Sequence of chain 1.F:
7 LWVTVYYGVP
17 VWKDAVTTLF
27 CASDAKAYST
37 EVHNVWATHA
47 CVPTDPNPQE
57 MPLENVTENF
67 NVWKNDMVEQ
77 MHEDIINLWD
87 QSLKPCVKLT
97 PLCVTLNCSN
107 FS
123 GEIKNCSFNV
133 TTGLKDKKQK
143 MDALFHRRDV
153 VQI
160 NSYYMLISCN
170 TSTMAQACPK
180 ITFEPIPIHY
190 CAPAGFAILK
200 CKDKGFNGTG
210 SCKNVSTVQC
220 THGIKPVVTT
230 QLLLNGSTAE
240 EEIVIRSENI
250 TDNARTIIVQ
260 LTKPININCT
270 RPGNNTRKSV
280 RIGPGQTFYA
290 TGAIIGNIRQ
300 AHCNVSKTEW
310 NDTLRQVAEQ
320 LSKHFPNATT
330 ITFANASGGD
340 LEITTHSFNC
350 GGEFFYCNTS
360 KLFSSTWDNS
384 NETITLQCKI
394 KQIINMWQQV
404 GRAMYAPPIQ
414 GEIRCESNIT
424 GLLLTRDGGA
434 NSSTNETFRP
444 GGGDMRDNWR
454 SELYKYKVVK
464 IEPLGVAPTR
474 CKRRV

Sequence of chain 1.H:
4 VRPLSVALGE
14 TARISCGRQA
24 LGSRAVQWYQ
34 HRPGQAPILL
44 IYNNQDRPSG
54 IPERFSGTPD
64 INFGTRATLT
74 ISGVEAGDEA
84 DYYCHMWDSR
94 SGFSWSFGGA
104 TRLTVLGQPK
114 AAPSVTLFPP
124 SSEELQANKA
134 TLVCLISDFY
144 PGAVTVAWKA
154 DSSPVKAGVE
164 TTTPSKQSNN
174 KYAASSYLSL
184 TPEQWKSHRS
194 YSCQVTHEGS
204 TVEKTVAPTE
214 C

Binding-site contacts:
Ligand atom O4 contacts residue ASP63 of chain 1.H at 3.7 Å.
Ligand atom C1 contacts residue ASN303 of chain 1.F at 1.4 Å.
Ligand atom C2 contacts residue GLN48 of chain 1.H at 3.8 Å.
Ligand atom O6 contacts residue THR386 of chain 1.F at 3.9 Å.
Ligand atom O4 contacts residue ILE105 of chain 1.G at 3.1 Å (h-bond).
Ligand atom C2 contacts residue VAL108 of chain 1.G at 3.8 Å (hydrophobic).
Ligand atom C2 contacts residue ASN303 of chain 1.F at 2.4 Å.
Ligand atom N2 contacts residue GLY107 of chain 1.G at 3.8 Å.
Ligand atom C3 contacts residue ASN303 of chain 1.F at 3.8 Å.
Ligand atom O2 contacts residue ARG104 of chain 1.G at 3.6 Å (salt-bridge).
Ligand atom C2 contacts residue GLY107 of chain 1.G at 3.2 Å.
Ligand atom N2 contacts residue VAL108 of chain 1.G at 3.7 Å.
Ligand atom C3 contacts residue ASN47 of chain 1.H at 3.7 Å.
Ligand atom O3 contacts residue ASP49 of chain 1.H at 3.6 Å.
Ligand atom O4 contacts residue ARG104 of chain 1.G at 3.4 Å (salt-bridge).
Ligand atom C1 contacts residue ARG104 of chain 1.G at 3.4 Å.
Ligand atom C3 contacts residue GLY107 of chain 1.G at 3.7 Å.
Ligand atom O2 contacts residue GLN48 of chain 1.H at 3.5 Å (h-bond).
Ligand atom O5 contacts residue ASN303 of chain 1.F at 2.4 Å (h-bond).
Ligand atom C6 contacts residue VAL108 of chain 1.G at 3.6 Å (hydrophobic).
Ligand atom C3 contacts residue ILE105 of chain 1.G at 3.5 Å (hydrophobic).
Ligand atom O3 contacts residue ASN47 of chain 1.H at 3.0 Å (h-bond).
Ligand atom O3 contacts residue ASN46 of chain 1.H at 3.3 Å (h-bond).
Ligand atom O4 contacts residue ILE64 of chain 1.H at 3.1 Å (h-bond).
Ligand atom O5 contacts residue ARG104 of chain 1.G at 2.8 Å (salt-bridge).
Ligand atom O3 contacts residue GLY107 of chain 1.G at 3.3 Å (h-bond).
Ligand atom O4 contacts residue ASN46 of chain 1.H at 2.9 Å (h-bond).
Ligand atom O3 contacts residue ASP63 of chain 1.H at 3.8 Å.
Ligand atom C5 contacts residue ARG104 of chain 1.G at 3.7 Å.
Ligand atom C4 contacts residue ARG104 of chain 1.G at 3.8 Å.
Ligand atom C5 contacts residue ILE105 of chain 1.G at 3.3 Å (hydrophobic).
Ligand atom O3 contacts residue GLN48 of chain 1.H at 3.1 Å (h-bond).
Ligand atom O4 contacts residue VAL108 of chain 1.G at 3.8 Å.
Ligand atom C4 contacts residue ILE105 of chain 1.G at 3.4 Å (hydrophobic).
Ligand atom O6 contacts residue ARG104 of chain 1.G at 3.0 Å (salt-bridge).
Ligand atom C5 contacts residue ASN303 of chain 1.F at 3.7 Å.
Ligand atom O6 contacts residue TYR106 of chain 1.G at 3.7 Å.
Ligand atom C7 contacts residue ASN303 of chain 1.F at 3.8 Å.
Ligand atom C4 contacts residue ASP63 of chain 1.H at 3.7 Å.
Ligand atom N2 contacts residue ASN303 of chain 1.F at 2.8 Å (h-bond).

Sequence of chain 1.G:
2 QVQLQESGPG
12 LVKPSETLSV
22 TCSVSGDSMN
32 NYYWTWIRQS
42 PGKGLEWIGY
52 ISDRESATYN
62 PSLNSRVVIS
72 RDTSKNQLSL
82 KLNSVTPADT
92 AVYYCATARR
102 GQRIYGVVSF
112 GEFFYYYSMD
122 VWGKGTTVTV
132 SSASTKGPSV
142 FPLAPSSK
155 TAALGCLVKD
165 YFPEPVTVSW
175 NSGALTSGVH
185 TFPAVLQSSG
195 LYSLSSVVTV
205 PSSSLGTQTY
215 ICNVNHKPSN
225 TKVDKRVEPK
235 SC

This small molecule binds to this protein.
Small molecule (SMILES): CC(=O)N[C@H]1[C@H](O[C@H]2[C@H](O)[C@@H](NC(C)=O)CO[C@@H]2CO)O[C@H](CO)[C@@H](O[C@@H]2O[C@H](CO[C@H]3O[C@H](CO[C@H]4O[C@H](CO)[C@@H](O)[C@H](O)[C@@H]4O)[C@@H](O)[C@H](O[C@H]4O[C@H](CO)[C@@H](O)[C@H](O)[C@@H]4O)[C@@H]3O)[C@@H](O)[C@H](O[C@H]3O[C@H](CO)[C@@H](O)[C@H](O)[C@@H]3O[C@H]3O[C@H](CO)[C@@H](O)[C@H](O)[C@@H]3O)[C@@H]2O)[C@@H]1O